Binding-site contacts:
Ligand atom C2 contacts residue GLY72 of chain 2.B at 3.5 Å.
Ligand atom C5 contacts residue LEU37 of chain 2.B at 4.3 Å (hydrophobic).
Ligand atom C contacts residue GLN71 of chain 2.B at 4.0 Å.
Ligand atom C9 contacts residue GLY70 of chain 2.B at 4.4 Å.
Ligand atom C9 contacts residue LEU74 of chain 2.B at 4.3 Å (hydrophobic).
Ligand atom O contacts residue GLY9 of chain 2.B at 3.4 Å (h-bond).
Ligand atom C3 contacts residue LEU37 of chain 2.B at 3.8 Å (hydrophobic).
Ligand atom C9 contacts residue VAL36 of chain 2.B at 4.1 Å (hydrophobic).
Ligand atom C6 contacts residue LEU37 of chain 2.B at 4.3 Å (hydrophobic).
Ligand atom C7 contacts residue LEU74 of chain 2.B at 4.3 Å (hydrophobic).
Ligand atom C1 contacts residue PHE77 of chain 2.B at 3.7 Å (hydrophobic).
Ligand atom C3 contacts residue GLY72 of chain 2.B at 3.8 Å.
Ligand atom C2 contacts residue LEU74 of chain 2.B at 3.9 Å (hydrophobic).
Ligand atom C4 contacts residue LEU37 of chain 2.B at 4.0 Å (hydrophobic).
Ligand atom C4 contacts residue GLY72 of chain 2.B at 3.3 Å.
Ligand atom C6 contacts residue PRO8 of chain 2.B at 4.3 Å (hydrophobic).
Ligand atom C contacts residue GLY70 of chain 2.B at 3.5 Å.
Ligand atom C10 contacts residue PRO8 of chain 2.B at 4.3 Å (hydrophobic).
Ligand atom C5 contacts residue GLY72 of chain 2.B at 4.3 Å.
Ligand atom C3 contacts residue LEU74 of chain 2.B at 4.0 Å (hydrophobic).
Ligand atom C2 contacts residue GLY70 of chain 2.B at 4.2 Å.
Ligand atom C4 contacts residue LEU74 of chain 2.B at 3.6 Å (hydrophobic).
Ligand atom C7 contacts residue GLY9 of chain 2.B at 4.1 Å.
Ligand atom C7 contacts residue LEU37 of chain 2.B at 3.7 Å (hydrophobic).
Ligand atom C9 contacts residue ALA35 of chain 2.B at 3.6 Å (hydrophobic).
Ligand atom C contacts residue PHE77 of chain 2.B at 3.8 Å (hydrophobic).
Ligand atom C1 contacts residue GLY70 of chain 2.B at 3.4 Å.
Ligand atom C2 contacts residue GLN71 of chain 2.B at 3.9 Å.
Ligand atom C1 contacts residue GLN71 of chain 2.B at 3.3 Å.
Ligand atom C8 contacts residue LEU74 of chain 2.B at 4.0 Å (hydrophobic).
Ligand atom C2 contacts residue LEU73 of chain 2.B at 4.2 Å (hydrophobic).
Ligand atom C contacts residue VAL36 of chain 2.B at 4.3 Å (hydrophobic).
Ligand atom C7 contacts residue PRO8 of chain 2.B at 4.0 Å (hydrophobic).
Ligand atom O2 contacts residue LEU74 of chain 2.B at 4.2 Å.
Ligand atom C8 contacts residue LEU37 of chain 2.B at 3.8 Å (hydrophobic).
Ligand atom C contacts residue ALA35 of chain 2.B at 3.8 Å (hydrophobic).
Ligand atom O contacts residue PRO8 of chain 2.B at 3.8 Å.
Ligand atom C5 contacts residue LEU74 of chain 2.B at 3.9 Å (hydrophobic).
Ligand atom C9 contacts residue LEU37 of chain 2.B at 3.9 Å (hydrophobic).
Ligand atom C2 contacts residue LEU37 of chain 2.B at 4.3 Å (hydrophobic).

Sequence of chain 2.B:
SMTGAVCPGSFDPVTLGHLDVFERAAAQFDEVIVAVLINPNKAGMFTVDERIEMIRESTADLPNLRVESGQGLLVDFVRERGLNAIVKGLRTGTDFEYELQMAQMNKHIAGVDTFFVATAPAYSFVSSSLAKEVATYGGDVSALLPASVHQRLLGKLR

This small molecule binds to this protein.
Small molecule (SMILES): O=C(O)c1cc2ccccc2cc1O